Sequence of chain 1.B:
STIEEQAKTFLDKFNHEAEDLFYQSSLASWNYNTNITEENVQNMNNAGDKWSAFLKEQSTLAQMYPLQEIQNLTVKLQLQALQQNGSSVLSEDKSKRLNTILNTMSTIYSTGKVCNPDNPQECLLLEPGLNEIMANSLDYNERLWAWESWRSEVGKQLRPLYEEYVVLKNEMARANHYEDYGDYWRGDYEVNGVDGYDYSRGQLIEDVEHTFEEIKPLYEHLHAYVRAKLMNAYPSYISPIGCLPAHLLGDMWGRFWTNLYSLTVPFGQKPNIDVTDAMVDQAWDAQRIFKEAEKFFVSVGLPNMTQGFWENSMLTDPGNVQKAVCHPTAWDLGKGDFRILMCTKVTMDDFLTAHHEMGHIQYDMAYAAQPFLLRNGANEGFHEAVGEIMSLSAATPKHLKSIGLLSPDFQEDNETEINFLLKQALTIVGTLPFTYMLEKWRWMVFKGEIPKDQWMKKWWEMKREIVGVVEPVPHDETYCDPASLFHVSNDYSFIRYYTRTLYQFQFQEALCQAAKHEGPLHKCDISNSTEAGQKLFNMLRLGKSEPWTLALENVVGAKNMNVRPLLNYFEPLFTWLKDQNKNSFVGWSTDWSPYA

A protein and the small-molecule ligand that binds it are described below.
Small molecule (SMILES): CC(=O)N[C@@H]1[C@@H](O)[C@H](O)[C@@H](CO)O[C@H]1O

Binding-site contacts:
Ligand atom C8 contacts residue ASN103 of chain 1.B at 3.9 Å.
Ligand atom C4 contacts residue ASN103 of chain 1.B at 4.2 Å.
Ligand atom C8 contacts residue GLN101 of chain 1.B at 3.3 Å.
Ligand atom C3 contacts residue ASN103 of chain 1.B at 3.8 Å.
Ligand atom O7 contacts residue GLN101 of chain 1.B at 4.2 Å.
Ligand atom N2 contacts residue ASN103 of chain 1.B at 2.9 Å (h-bond).
Ligand atom C5 contacts residue ASN103 of chain 1.B at 3.7 Å.
Ligand atom N2 contacts residue HIS195 of chain 1.B at 4.1 Å.
Ligand atom C7 contacts residue GLN101 of chain 1.B at 4.0 Å.
Ligand atom O7 contacts residue ASN103 of chain 1.B at 4.4 Å.
Ligand atom C1 contacts residue GLN81 of chain 1.B at 4.0 Å.
Ligand atom O5 contacts residue ASN103 of chain 1.B at 2.4 Å (h-bond).
Ligand atom O3 contacts residue HIS195 of chain 1.B at 3.1 Å (h-bond).
Ligand atom C1 contacts residue ASN103 of chain 1.B at 1.4 Å.
Ligand atom C2 contacts residue ASN103 of chain 1.B at 2.5 Å.
Ligand atom O7 contacts residue GLN102 of chain 1.B at 4.4 Å.
Ligand atom C2 contacts residue HIS195 of chain 1.B at 4.4 Å.
Ligand atom O5 contacts residue GLN81 of chain 1.B at 4.2 Å.
Ligand atom C7 contacts residue ASN103 of chain 1.B at 3.6 Å.
Ligand atom C8 contacts residue GLN81 of chain 1.B at 3.2 Å.
Ligand atom C3 contacts residue HIS195 of chain 1.B at 4.3 Å.